The protein below binds the small molecule below.
Small molecule (SMILES): COc1cccc(-c2cn(-c3ccc(CN4CCC(O)CC4)cc3)c3ncnc(N)c23)c1

Sequence of chain 1.B:
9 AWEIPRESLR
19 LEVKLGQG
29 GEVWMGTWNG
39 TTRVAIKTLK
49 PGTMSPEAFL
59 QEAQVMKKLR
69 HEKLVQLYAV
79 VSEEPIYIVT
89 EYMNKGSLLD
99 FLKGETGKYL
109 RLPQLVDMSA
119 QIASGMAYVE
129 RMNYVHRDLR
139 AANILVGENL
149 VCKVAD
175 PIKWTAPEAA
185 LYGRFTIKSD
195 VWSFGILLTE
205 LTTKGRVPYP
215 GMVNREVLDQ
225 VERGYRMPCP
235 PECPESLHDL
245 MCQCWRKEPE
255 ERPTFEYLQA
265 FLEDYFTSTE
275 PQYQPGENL

Binding-site contacts:
Ligand atom O16 contacts residue ILE86 of chain 1.B at 3.7 Å.
Ligand atom N33 contacts residue LEU143 of chain 1.B at 3.5 Å.
Ligand atom N6 contacts residue TYR90 of chain 1.B at 3.9 Å.
Ligand atom C14 contacts residue LYS45 of chain 1.B at 3.7 Å.
Ligand atom C27 contacts residue ASP98 of chain 1.B at 3.0 Å.
Ligand atom C5 contacts residue MET91 of chain 1.B at 3.1 Å (hydrophobic).
Ligand atom C20 contacts residue GLY24 of chain 1.B at 3.9 Å.
Ligand atom N4 contacts residue LEU23 of chain 1.B at 3.8 Å.
Ligand atom C17 contacts residue ALA43 of chain 1.B at 3.2 Å (hydrophobic).
Ligand atom N6 contacts residue MET91 of chain 1.B at 3.1 Å (h-bond).
Ligand atom C14 contacts residue THR88 of chain 1.B at 3.7 Å.
Ligand atom C13 contacts residue LYS45 of chain 1.B at 3.5 Å.
Ligand atom C31 contacts residue LEU23 of chain 1.B at 3.9 Å (hydrophobic).
Ligand atom C1 contacts residue LEU143 of chain 1.B at 3.3 Å (hydrophobic).
Ligand atom C17 contacts residue ILE44 of chain 1.B at 3.8 Å (hydrophobic).
Ligand atom C30 contacts residue LEU23 of chain 1.B at 3.8 Å (hydrophobic).
Ligand atom C17 contacts residue ILE86 of chain 1.B at 3.2 Å (hydrophobic).
Ligand atom N26 contacts residue ASP98 of chain 1.B at 2.9 Å (salt-bridge).
Ligand atom C2 contacts residue LEU143 of chain 1.B at 3.3 Å (hydrophobic).
Ligand atom N6 contacts residue LEU143 of chain 1.B at 3.8 Å.
Ligand atom C24 contacts residue LEU23 of chain 1.B at 3.7 Å (hydrophobic).
Ligand atom O16 contacts residue LYS45 of chain 1.B at 3.4 Å.
Ligand atom C15 contacts residue THR88 of chain 1.B at 3.8 Å.
Ligand atom C1 contacts residue ALA43 of chain 1.B at 3.4 Å (hydrophobic).
Ligand atom C9 contacts residue LEU143 of chain 1.B at 3.7 Å (hydrophobic).
Ligand atom O16 contacts residue THR88 of chain 1.B at 3.3 Å.
Ligand atom C17 contacts residue LYS45 of chain 1.B at 3.4 Å.
Ligand atom C12 contacts residue ASP154 of chain 1.B at 3.5 Å.
Ligand atom N33 contacts residue GLU89 of chain 1.B at 3.1 Å (salt-bridge).
Ligand atom C17 contacts residue THR88 of chain 1.B at 3.2 Å.
Ligand atom C5 contacts residue TYR90 of chain 1.B at 3.9 Å (hydrophobic).
Ligand atom C31 contacts residue ASP98 of chain 1.B at 2.7 Å.
Ligand atom C30 contacts residue ASP98 of chain 1.B at 3.9 Å.
Ligand atom C12 contacts residue LYS45 of chain 1.B at 3.9 Å.
Ligand atom C11 contacts residue ASP154 of chain 1.B at 3.7 Å.
Ligand atom N33 contacts residue ALA43 of chain 1.B at 3.1 Å.
Ligand atom C8 contacts residue VAL31 of chain 1.B at 3.8 Å (hydrophobic).
Ligand atom N33 contacts residue THR88 of chain 1.B at 3.1 Å (h-bond).
Ligand atom C3 contacts residue LEU143 of chain 1.B at 3.8 Å (hydrophobic).
Ligand atom N6 contacts residue ALA43 of chain 1.B at 3.7 Å.